A small-molecule ligand and the protein it binds are described below.
Small molecule (SMILES): CC(=O)N[C@@H]1[C@@H](O)[C@H](O)[C@@H](CO)O[C@H]1O

Sequence of chain 1.D:
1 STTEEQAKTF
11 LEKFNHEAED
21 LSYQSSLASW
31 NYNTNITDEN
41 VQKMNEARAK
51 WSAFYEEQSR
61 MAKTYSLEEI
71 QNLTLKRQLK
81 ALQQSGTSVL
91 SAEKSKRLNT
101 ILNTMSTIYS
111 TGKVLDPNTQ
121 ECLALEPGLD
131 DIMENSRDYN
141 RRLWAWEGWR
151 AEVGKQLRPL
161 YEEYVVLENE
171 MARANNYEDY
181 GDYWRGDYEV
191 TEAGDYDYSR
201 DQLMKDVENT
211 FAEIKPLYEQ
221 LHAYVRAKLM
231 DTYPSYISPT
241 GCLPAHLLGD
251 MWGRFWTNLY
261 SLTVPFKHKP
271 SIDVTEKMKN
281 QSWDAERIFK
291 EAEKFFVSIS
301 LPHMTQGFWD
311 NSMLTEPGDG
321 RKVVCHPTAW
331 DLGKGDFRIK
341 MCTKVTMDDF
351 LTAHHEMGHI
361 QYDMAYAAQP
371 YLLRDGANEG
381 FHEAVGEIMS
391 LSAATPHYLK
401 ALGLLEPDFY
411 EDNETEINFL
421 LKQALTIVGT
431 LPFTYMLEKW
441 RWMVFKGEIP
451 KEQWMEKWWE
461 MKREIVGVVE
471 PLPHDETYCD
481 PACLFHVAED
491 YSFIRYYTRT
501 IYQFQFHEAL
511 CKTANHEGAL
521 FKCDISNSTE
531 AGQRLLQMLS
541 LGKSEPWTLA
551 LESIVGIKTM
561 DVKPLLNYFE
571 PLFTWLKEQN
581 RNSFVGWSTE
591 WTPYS

Binding-site contacts:
Ligand atom O7 contacts residue LYS322 of chain 1.D at 3.3 Å (salt-bridge).
Ligand atom C1 contacts residue ASN35 of chain 1.D at 2.3 Å.
Ligand atom O7 contacts residue THR34 of chain 1.D at 3.5 Å (h-bond).
Ligand atom C6 contacts residue ARG321 of chain 1.D at 4.3 Å.
Ligand atom C4 contacts residue ARG321 of chain 1.D at 4.3 Å.
Ligand atom O5 contacts residue ASN35 of chain 1.D at 3.1 Å (h-bond).
Ligand atom C2 contacts residue THR34 of chain 1.D at 4.2 Å.
Ligand atom N2 contacts residue ASN35 of chain 1.D at 3.8 Å.
Ligand atom O4 contacts residue ARG321 of chain 1.D at 4.0 Å.
Ligand atom C2 contacts residue ASN35 of chain 1.D at 3.5 Å.
Ligand atom O7 contacts residue ASN35 of chain 1.D at 3.9 Å.
Ligand atom C5 contacts residue ASN35 of chain 1.D at 4.4 Å.
Ligand atom C7 contacts residue LYS322 of chain 1.D at 4.4 Å.
Ligand atom C7 contacts residue ASN35 of chain 1.D at 4.0 Å.